A small-molecule ligand and the protein it binds are described below.
Small molecule (SMILES): COc1cc(-c2cncc(-c3ccc(N4CCNCC4)cc3)c2C)cc(OC)c1OC

Binding-site contacts:
Ligand atom C17 contacts residue ASP95 of chain 1.B at 3.9 Å.
Ligand atom O27 contacts residue THR85 of chain 1.B at 4.0 Å.
Ligand atom N08 contacts residue LEU145 of chain 1.B at 4.0 Å.
Ligand atom C25 contacts residue ALA35 of chain 1.B at 3.7 Å (hydrophobic).
Ligand atom C25 contacts residue THR85 of chain 1.B at 3.9 Å.
Ligand atom C28 contacts residue LYS37 of chain 1.B at 3.6 Å.
Ligand atom C01 contacts residue ASN143 of chain 1.B at 3.4 Å.
Ligand atom C31 contacts residue LEU83 of chain 1.B at 3.7 Å (hydrophobic).
Ligand atom C07 contacts residue LEU145 of chain 1.B at 3.5 Å (hydrophobic).
Ligand atom C24 contacts residue VAL24 of chain 1.B at 4.0 Å (hydrophobic).
Ligand atom O27 contacts residue LEU83 of chain 1.B at 3.9 Å.
Ligand atom C28 contacts residue ALA35 of chain 1.B at 3.5 Å (hydrophobic).
Ligand atom O30 contacts residue LYS37 of chain 1.B at 3.6 Å.
Ligand atom C23 contacts residue LEU145 of chain 1.B at 3.9 Å (hydrophobic).
Ligand atom C10 contacts residue LEU145 of chain 1.B at 4.0 Å (hydrophobic).
Ligand atom C22 contacts residue VAL16 of chain 1.B at 3.8 Å (hydrophobic).
Ligand atom C31 contacts residue ASP156 of chain 1.B at 3.8 Å.
Ligand atom C11 contacts residue GLY91 of chain 1.B at 3.9 Å.
Ligand atom C09 contacts residue TYR87 of chain 1.B at 3.8 Å (hydrophobic).
Ligand atom C06 contacts residue LEU145 of chain 1.B at 3.9 Å (hydrophobic).
Ligand atom C13 contacts residue GLY91 of chain 1.B at 3.5 Å.
Ligand atom C01 contacts residue ALA155 of chain 1.B at 3.8 Å (hydrophobic).
Ligand atom C01 contacts residue LYS142 of chain 1.B at 3.5 Å.
Ligand atom C09 contacts residue HIS88 of chain 1.B at 3.1 Å.
Ligand atom C31 contacts residue GLU50 of chain 1.B at 3.5 Å.
Ligand atom C13 contacts residue ASP95 of chain 1.B at 3.6 Å.
Ligand atom C07 contacts residue ALA35 of chain 1.B at 3.6 Å (hydrophobic).
Ligand atom C25 contacts residue VAL24 of chain 1.B at 3.9 Å (hydrophobic).
Ligand atom C21 contacts residue VAL16 of chain 1.B at 3.7 Å (hydrophobic).
Ligand atom C22 contacts residue TYR87 of chain 1.B at 3.5 Å (hydrophobic).
Ligand atom O02 contacts residue ALA155 of chain 1.B at 3.8 Å.
Ligand atom C21 contacts residue TYR87 of chain 1.B at 3.8 Å (hydrophobic).
Ligand atom C28 contacts residue LEU83 of chain 1.B at 3.5 Å (hydrophobic).
Ligand atom N08 contacts residue TYR87 of chain 1.B at 3.9 Å.
Ligand atom C14 contacts residue GLY91 of chain 1.B at 3.9 Å.
Ligand atom N08 contacts residue HIS88 of chain 1.B at 3.1 Å (h-bond).
Ligand atom C16 contacts residue ASP95 of chain 1.B at 3.6 Å.
Ligand atom O27 contacts residue LYS37 of chain 1.B at 3.6 Å.
Ligand atom C12 contacts residue GLY91 of chain 1.B at 3.5 Å.
Ligand atom C28 contacts residue THR85 of chain 1.B at 3.4 Å.

Sequence of chain 1.B:
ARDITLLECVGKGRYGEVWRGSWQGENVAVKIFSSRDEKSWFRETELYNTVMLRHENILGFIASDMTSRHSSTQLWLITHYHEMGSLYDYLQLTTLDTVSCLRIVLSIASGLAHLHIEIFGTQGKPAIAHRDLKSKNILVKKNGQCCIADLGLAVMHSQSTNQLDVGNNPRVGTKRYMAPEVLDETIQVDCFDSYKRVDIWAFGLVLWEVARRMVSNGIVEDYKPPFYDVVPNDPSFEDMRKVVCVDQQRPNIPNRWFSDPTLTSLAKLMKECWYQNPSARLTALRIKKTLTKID